Sequence of chain 2.B:
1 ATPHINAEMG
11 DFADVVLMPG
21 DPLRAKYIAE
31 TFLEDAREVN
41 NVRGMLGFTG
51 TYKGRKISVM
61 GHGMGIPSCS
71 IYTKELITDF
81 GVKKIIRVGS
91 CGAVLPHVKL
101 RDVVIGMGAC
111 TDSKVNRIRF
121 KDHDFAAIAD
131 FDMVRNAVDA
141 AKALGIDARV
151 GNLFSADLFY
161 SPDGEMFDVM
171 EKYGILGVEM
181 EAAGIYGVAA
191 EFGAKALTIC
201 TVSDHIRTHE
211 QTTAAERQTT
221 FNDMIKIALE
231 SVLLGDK

This protein binds this small molecule.
Small molecule (SMILES): Nc1ncnc2c1ncn2[C@@H]1O[C@H](CO)[C@@H](O)[C@H]1O

Binding-site contacts:
Ligand atom N6 contacts residue GLY92 of chain 1.C at 3.7 Å.
Ligand atom N9 contacts residue SER90 of chain 1.C at 3.6 Å (h-bond).
Ligand atom N1 contacts residue VAL178 of chain 1.C at 3.7 Å.
Ligand atom N7 contacts residue GLY92 of chain 1.C at 3.6 Å (h-bond).
Ligand atom C5 contacts residue VAL178 of chain 1.C at 3.4 Å (hydrophobic).
Ligand atom C5 contacts residue PHE159 of chain 1.C at 3.6 Å (hydrophobic).
Ligand atom O4' contacts residue SER90 of chain 1.C at 3.5 Å (h-bond).
Ligand atom N6 contacts residue ASP204 of chain 1.C at 3.5 Å (salt-bridge).
Ligand atom C8 contacts residue CYS91 of chain 1.C at 3.6 Å (hydrophobic).
Ligand atom O2' contacts residue SER90 of chain 1.C at 3.7 Å.
Ligand atom O4' contacts residue PO41 of chain 1.H at 3.3 Å (h-bond).
Ligand atom C2' contacts residue MET180 of chain 1.C at 3.4 Å (hydrophobic).
Ligand atom C1' contacts residue SER90 of chain 1.C at 3.2 Å.
Ligand atom N3 contacts residue VAL178 of chain 1.C at 3.5 Å (h-bond).
Ligand atom N3 contacts residue PHE159 of chain 1.C at 3.7 Å.
Ligand atom C4' contacts residue PO41 of chain 1.H at 3.8 Å.
Ligand atom O3' contacts residue GLU181 of chain 1.C at 2.6 Å (salt-bridge).
Ligand atom O2' contacts residue GLU181 of chain 1.C at 2.8 Å (salt-bridge).
Ligand atom O2' contacts residue MET180 of chain 1.C at 2.7 Å (h-bond).
Ligand atom C4 contacts residue VAL178 of chain 1.C at 3.3 Å (hydrophobic).
Ligand atom C1' contacts residue PO41 of chain 1.H at 3.5 Å.
Ligand atom C3' contacts residue GLU181 of chain 1.C at 3.4 Å.
Ligand atom C6 contacts residue VAL178 of chain 1.C at 3.6 Å (hydrophobic).
Ligand atom N3 contacts residue GLU179 of chain 1.C at 3.7 Å.
Ligand atom N7 contacts residue ASP204 of chain 1.C at 3.2 Å (salt-bridge).
Ligand atom C8 contacts residue SER90 of chain 1.C at 3.5 Å.
Ligand atom O2' contacts residue PO41 of chain 1.H at 3.4 Å (h-bond).
Ligand atom N3 contacts residue MET180 of chain 1.C at 3.5 Å.
Ligand atom O2' contacts residue ARG87 of chain 1.C at 3.3 Å (salt-bridge).
Ligand atom C2 contacts residue VAL178 of chain 1.C at 3.6 Å (hydrophobic).
Ligand atom O3' contacts residue PO41 of chain 1.H at 2.8 Å (h-bond).
Ligand atom C2 contacts residue PHE159 of chain 1.C at 3.6 Å (hydrophobic).
Ligand atom O5' contacts residue HIS4 of chain 2.B at 2.5 Å (h-bond).
Ligand atom O2' contacts residue GLU179 of chain 1.C at 3.2 Å.
Ligand atom C3' contacts residue MET180 of chain 1.C at 3.6 Å (hydrophobic).
Ligand atom N7 contacts residue CYS91 of chain 1.C at 3.5 Å.
Ligand atom C5' contacts residue MET64 of chain 1.C at 3.8 Å (hydrophobic).
Ligand atom C5' contacts residue PHE159 of chain 1.C at 3.6 Å (hydrophobic).
Ligand atom O5' contacts residue PHE159 of chain 1.C at 3.4 Å.
Ligand atom C5' contacts residue HIS4 of chain 2.B at 3.4 Å.

Sequence of chain 1.C:
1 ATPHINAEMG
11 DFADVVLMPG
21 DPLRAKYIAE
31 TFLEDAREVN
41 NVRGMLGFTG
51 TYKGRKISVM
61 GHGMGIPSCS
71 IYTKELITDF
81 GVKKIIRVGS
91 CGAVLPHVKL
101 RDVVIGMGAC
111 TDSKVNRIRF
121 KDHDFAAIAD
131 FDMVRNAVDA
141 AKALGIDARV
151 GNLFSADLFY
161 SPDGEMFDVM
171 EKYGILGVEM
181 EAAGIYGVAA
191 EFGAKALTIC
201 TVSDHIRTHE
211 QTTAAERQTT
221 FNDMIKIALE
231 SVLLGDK